Binding-site contacts:
Ligand atom N10 contacts residue TYR317 of chain 1.B at 3.5 Å (h-bond).
Ligand atom C5 contacts residue TRP420 of chain 1.B at 3.6 Å (hydrophobic).
Ligand atom O2 contacts residue HIS143 of chain 1.B at 3.2 Å (h-bond).
Ligand atom C7 contacts residue TYR317 of chain 1.B at 3.4 Å (hydrophobic).
Ligand atom O2 contacts residue GLU373 of chain 1.B at 2.7 Å (salt-bridge).
Ligand atom O9 contacts residue ASN244 of chain 1.B at 3.4 Å.
Ligand atom C2 contacts residue GLU373 of chain 1.B at 3.5 Å.
Ligand atom O6 contacts residue PHE436 of chain 1.B at 3.7 Å.
Ligand atom O4 contacts residue TRP428 of chain 1.B at 3.4 Å (h-bond).
Ligand atom C8 contacts residue TYR317 of chain 1.B at 3.5 Å (hydrophobic).
Ligand atom O4 contacts residue GLN42 of chain 1.B at 2.8 Å (h-bond).
Ligand atom C2 contacts residue TRP144 of chain 1.B at 3.8 Å (hydrophobic).
Ligand atom C6 contacts residue PHE436 of chain 1.B at 3.5 Å (hydrophobic).
Ligand atom O6 contacts residue TRP346 of chain 1.B at 3.4 Å.
Ligand atom C3 contacts residue TRP428 of chain 1.B at 3.6 Å (hydrophobic).
Ligand atom O3 contacts residue TRP420 of chain 1.B at 3.5 Å.
Ligand atom C5 contacts residue TYR317 of chain 1.B at 3.5 Å (hydrophobic).
Ligand atom C4 contacts residue TRP428 of chain 1.B at 3.5 Å (hydrophobic).
Ligand atom O6 contacts residue GLU427 of chain 1.B at 2.7 Å (salt-bridge).
Ligand atom O9 contacts residue GLU188 of chain 1.B at 2.9 Å (salt-bridge).
Ligand atom O3 contacts residue GLN42 of chain 1.B at 2.4 Å (h-bond).
Ligand atom C3 contacts residue HIS143 of chain 1.B at 3.8 Å.
Ligand atom N1 contacts residue GLU188 of chain 1.B at 2.7 Å (salt-bridge).
Ligand atom C1 contacts residue GLU188 of chain 1.B at 3.6 Å.
Ligand atom O9 contacts residue TYR317 of chain 1.B at 3.6 Å.
Ligand atom C3 contacts residue GLN42 of chain 1.B at 3.6 Å.
Ligand atom N10 contacts residue GLU373 of chain 1.B at 3.5 Å (salt-bridge).
Ligand atom O4 contacts residue TRP420 of chain 1.B at 3.1 Å.
Ligand atom C3 contacts residue TRP420 of chain 1.B at 3.6 Å (hydrophobic).
Ligand atom C80 contacts residue TYR317 of chain 1.B at 3.2 Å (hydrophobic).
Ligand atom O2 contacts residue GLU188 of chain 1.B at 3.7 Å.
Ligand atom C8 contacts residue GLU188 of chain 1.B at 3.5 Å.
Ligand atom C6 contacts residue GLU427 of chain 1.B at 3.2 Å.
Ligand atom C7 contacts residue GLU188 of chain 1.B at 3.4 Å.
Ligand atom O3 contacts residue HIS143 of chain 1.B at 2.9 Å (h-bond).
Ligand atom O3 contacts residue TRP428 of chain 1.B at 2.9 Å (h-bond).
Ligand atom C4 contacts residue GLU427 of chain 1.B at 3.6 Å.
Ligand atom C1 contacts residue GLU373 of chain 1.B at 3.3 Å.
Ligand atom O2 contacts residue ASN187 of chain 1.B at 2.9 Å (h-bond).
Ligand atom O4 contacts residue GLU427 of chain 1.B at 2.6 Å (salt-bridge).

A protein and the small-molecule ligand that binds it are described below.
Small molecule (SMILES): O=C(O)c1c[n+]2c([nH]1)[C@H](O)[C@@H](O)[C@H](O)[C@H]2CO

Sequence of chain 1.B:
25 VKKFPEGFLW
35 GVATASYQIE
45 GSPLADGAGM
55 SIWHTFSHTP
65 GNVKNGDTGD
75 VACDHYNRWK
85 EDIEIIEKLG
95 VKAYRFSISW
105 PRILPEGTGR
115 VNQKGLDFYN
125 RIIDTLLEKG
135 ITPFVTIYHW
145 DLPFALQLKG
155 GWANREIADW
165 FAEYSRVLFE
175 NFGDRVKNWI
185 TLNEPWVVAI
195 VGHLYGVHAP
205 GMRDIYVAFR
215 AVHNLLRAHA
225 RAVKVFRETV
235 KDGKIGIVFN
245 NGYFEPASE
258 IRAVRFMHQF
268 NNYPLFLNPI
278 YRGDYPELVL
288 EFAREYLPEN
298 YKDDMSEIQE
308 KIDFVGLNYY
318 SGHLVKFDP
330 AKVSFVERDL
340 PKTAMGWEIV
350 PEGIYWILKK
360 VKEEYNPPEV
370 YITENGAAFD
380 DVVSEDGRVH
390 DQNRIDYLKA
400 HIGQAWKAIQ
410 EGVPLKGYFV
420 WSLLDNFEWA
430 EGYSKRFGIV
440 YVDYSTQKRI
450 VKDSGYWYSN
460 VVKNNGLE